Binding-site contacts:
Ligand atom C9 contacts residue GLY63 of chain 1.G at 3.3 Å.
Ligand atom C19 contacts residue LEU43 of chain 1.C at 4.3 Å (hydrophobic).
Ligand atom O2 contacts residue GLY63 of chain 1.G at 4.3 Å.
Ligand atom O1 contacts residue TRP62 of chain 1.G at 3.9 Å.
Ligand atom C31 contacts residue LEU47 of chain 1.C at 4.4 Å (hydrophobic).
Ligand atom O61 contacts residue TRP34 of chain 1.C at 2.8 Å (h-bond).
Ligand atom C11 contacts residue TRP62 of chain 1.G at 4.2 Å (hydrophobic).
Ligand atom C57 contacts residue MET40 of chain 1.C at 3.6 Å (hydrophobic).
Ligand atom O3 contacts residue TRP62 of chain 1.G at 4.3 Å.
Ligand atom O16 contacts residue MET40 of chain 1.C at 4.5 Å.
Ligand atom O6 contacts residue GLY63 of chain 1.G at 3.8 Å.
Ligand atom C40 contacts residue LEU206 of chain 1.C at 4.0 Å (hydrophobic).
Ligand atom C6 contacts residue TRP34 of chain 1.C at 4.1 Å (hydrophobic).
Ligand atom C18 contacts residue TRP34 of chain 1.C at 4.1 Å (hydrophobic).
Ligand atom O61 contacts residue MET40 of chain 1.C at 3.5 Å (h-bond).
Ligand atom O1 contacts residue GLY63 of chain 1.G at 4.0 Å.
Ligand atom O16 contacts residue MET44 of chain 1.C at 4.4 Å.
Ligand atom C10 contacts residue TRP62 of chain 1.G at 4.1 Å (hydrophobic).
Ligand atom O6 contacts residue TRP62 of chain 1.G at 4.3 Å.
Ligand atom C11 contacts residue GLY63 of chain 1.G at 3.2 Å.
Ligand atom O5 contacts residue MET40 of chain 1.C at 3.4 Å (h-bond).
Ligand atom C57 contacts residue TRP34 of chain 1.C at 4.1 Å (hydrophobic).
Ligand atom O16 contacts residue TRP34 of chain 1.C at 4.2 Å.
Ligand atom C9 contacts residue TRP62 of chain 1.G at 4.3 Å (hydrophobic).
Ligand atom C31 contacts residue LEU31 of chain 1.C at 4.3 Å (hydrophobic).
Ligand atom O61 contacts residue TRP62 of chain 1.G at 3.8 Å.
Ligand atom C2 contacts residue PHE69 of chain 1.G at 4.1 Å (hydrophobic).
Ligand atom C6 contacts residue MET40 of chain 1.C at 4.3 Å (hydrophobic).
Ligand atom C25 contacts residue LEU31 of chain 1.C at 4.3 Å (hydrophobic).
Ligand atom C25 contacts residue LEU43 of chain 1.C at 4.2 Å (hydrophobic).
Ligand atom C4 contacts residue TRP62 of chain 1.G at 4.5 Å (hydrophobic).
Ligand atom O61 contacts residue SER61 of chain 1.G at 3.4 Å (h-bond).
Ligand atom C4 contacts residue MET40 of chain 1.C at 3.7 Å (hydrophobic).
Ligand atom O5 contacts residue TRP34 of chain 1.C at 3.5 Å.
Ligand atom C18 contacts residue PHE69 of chain 1.G at 4.4 Å (hydrophobic).
Ligand atom C6 contacts residue PHE69 of chain 1.G at 4.0 Å (hydrophobic).
Ligand atom C8 contacts residue GLY63 of chain 1.G at 3.6 Å.
Ligand atom C1 contacts residue PHE69 of chain 1.G at 3.6 Å (hydrophobic).
Ligand atom C57 contacts residue TRP62 of chain 1.G at 4.0 Å (hydrophobic).
Ligand atom C4 contacts residue TRP34 of chain 1.C at 4.3 Å (hydrophobic).

Sequence of chain 1.G:
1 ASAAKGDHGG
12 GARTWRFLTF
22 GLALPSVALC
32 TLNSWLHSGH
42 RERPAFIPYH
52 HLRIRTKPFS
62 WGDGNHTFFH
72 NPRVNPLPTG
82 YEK

Sequence of chain 1.C:
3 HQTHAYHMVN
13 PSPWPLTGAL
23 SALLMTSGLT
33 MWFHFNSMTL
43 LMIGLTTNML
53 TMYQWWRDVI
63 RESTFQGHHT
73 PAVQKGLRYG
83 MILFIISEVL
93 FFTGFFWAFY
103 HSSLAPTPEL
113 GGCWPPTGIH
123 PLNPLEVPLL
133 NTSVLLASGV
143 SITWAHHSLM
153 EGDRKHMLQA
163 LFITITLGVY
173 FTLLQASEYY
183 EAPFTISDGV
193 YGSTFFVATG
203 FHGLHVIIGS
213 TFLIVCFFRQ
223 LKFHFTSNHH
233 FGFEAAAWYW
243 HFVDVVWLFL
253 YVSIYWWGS

This small molecule binds to this protein.
Small molecule (SMILES): CCCCCCCCCCO[C@@H]1O[C@H](CO)[C@@H](O[C@H]2O[C@H](CO)[C@@H](O)[C@H](O)[C@H]2O)[C@H](O)[C@H]1O